Sequence of chain 51.F:
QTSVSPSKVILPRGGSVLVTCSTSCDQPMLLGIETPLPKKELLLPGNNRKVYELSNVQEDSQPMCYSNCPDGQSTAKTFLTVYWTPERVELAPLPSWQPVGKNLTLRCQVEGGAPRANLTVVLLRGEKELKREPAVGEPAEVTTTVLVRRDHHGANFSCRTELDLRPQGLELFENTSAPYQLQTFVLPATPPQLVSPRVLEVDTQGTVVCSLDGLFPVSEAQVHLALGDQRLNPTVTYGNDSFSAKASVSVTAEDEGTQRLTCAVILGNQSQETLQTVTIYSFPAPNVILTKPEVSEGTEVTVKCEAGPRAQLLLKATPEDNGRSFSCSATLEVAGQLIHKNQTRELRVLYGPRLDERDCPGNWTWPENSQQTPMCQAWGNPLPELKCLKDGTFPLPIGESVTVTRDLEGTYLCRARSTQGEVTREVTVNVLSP

A protein and the small-molecule ligand that binds it are described below.
Small molecule (SMILES): CC(=O)N[C@@H]1[C@@H](O)[C@H](O)[C@@H](CO)O[C@H]1O

Binding-site contacts:
Ligand atom C5 contacts residue NAG1 of chain 51.K at 3.8 Å.
Ligand atom C5 contacts residue ASN175 of chain 51.F at 3.7 Å.
Ligand atom C7 contacts residue PRO86 of chain 51.F at 4.3 Å (hydrophobic).
Ligand atom O6 contacts residue PHE173 of chain 51.F at 4.0 Å.
Ligand atom C7 contacts residue ASN175 of chain 51.F at 3.4 Å.
Ligand atom C1 contacts residue GLU174 of chain 51.F at 4.1 Å.
Ligand atom C3 contacts residue ASN175 of chain 51.F at 3.8 Å.
Ligand atom C3 contacts residue THR85 of chain 51.F at 4.3 Å.
Ligand atom C2 contacts residue THR85 of chain 51.F at 4.5 Å.
Ligand atom C3 contacts residue NAG1 of chain 51.K at 3.7 Å.
Ligand atom C5 contacts residue THR85 of chain 51.F at 4.0 Å.
Ligand atom C2 contacts residue ASN175 of chain 51.F at 2.4 Å.
Ligand atom N2 contacts residue THR85 of chain 51.F at 4.5 Å.
Ligand atom O7 contacts residue ASN175 of chain 51.F at 3.5 Å (h-bond).
Ligand atom O3 contacts residue NAG1 of chain 51.K at 3.9 Å.
Ligand atom O6 contacts residue THR85 of chain 51.F at 4.4 Å.
Ligand atom O6 contacts residue GLU174 of chain 51.F at 3.8 Å.
Ligand atom O4 contacts residue NAG1 of chain 51.K at 2.3 Å (h-bond).
Ligand atom O5 contacts residue THR85 of chain 51.F at 4.3 Å.
Ligand atom C4 contacts residue NAG1 of chain 51.K at 3.5 Å.
Ligand atom C8 contacts residue ARG88 of chain 51.F at 4.3 Å.
Ligand atom N2 contacts residue PRO86 of chain 51.F at 3.9 Å.
Ligand atom C4 contacts residue ASN175 of chain 51.F at 4.2 Å.
Ligand atom O5 contacts residue GLU174 of chain 51.F at 3.5 Å (salt-bridge).
Ligand atom O5 contacts residue ASN175 of chain 51.F at 2.4 Å (h-bond).
Ligand atom C1 contacts residue ASN175 of chain 51.F at 1.4 Å.
Ligand atom C8 contacts residue PRO86 of chain 51.F at 3.6 Å (hydrophobic).
Ligand atom C6 contacts residue NAG1 of chain 51.K at 4.2 Å.
Ligand atom N2 contacts residue ASN175 of chain 51.F at 2.9 Å (h-bond).
Ligand atom C8 contacts residue GLU87 of chain 51.F at 3.6 Å.
Ligand atom C1 contacts residue THR85 of chain 51.F at 3.8 Å.
Ligand atom C8 contacts residue ASN175 of chain 51.F at 4.5 Å.